The small molecule below binds the protein below.
Small molecule (SMILES): CC[C@H](C)[C@H](NC(=O)[C@H](CO)NC(=O)[C@H](CCCN=C(N)N)NC(=O)[C@@H](NC(=O)[C@@H]1CCCN1C(=O)[C@@H]1CCCN1C(=O)[C@H](C)N)C(C)C)C(=O)N[C@H](C=O)Cc1ccc(O)cc1

Binding-site contacts:
Ligand atom CG2 contacts residue GLU236 of chain 7.V at 3.3 Å.
Ligand atom O contacts residue ASN227 of chain 7.V at 3.6 Å.
Ligand atom O contacts residue LYS234 of chain 7.V at 3.6 Å.
Ligand atom CD contacts residue TYR273 of chain 7.V at 3.3 Å (hydrophobic).
Ligand atom CG2 contacts residue ASN281 of chain 7.V at 3.6 Å.
Ligand atom CD contacts residue HIS277 of chain 7.V at 3.9 Å.
Ligand atom CG contacts residue TYR273 of chain 7.V at 3.6 Å (hydrophobic).
Ligand atom N contacts residue TYR273 of chain 7.V at 3.9 Å.
Ligand atom C contacts residue LEU286 of chain 7.V at 3.8 Å (hydrophobic).
Ligand atom CG contacts residue HIS277 of chain 7.V at 3.8 Å.
Ligand atom O contacts residue LEU286 of chain 7.V at 3.2 Å.
Ligand atom N contacts residue THR235 of chain 7.V at 3.9 Å.
Ligand atom CD1 contacts residue TYR91 of chain 7.V at 3.9 Å (hydrophobic).
Ligand atom N contacts residue ASN227 of chain 7.V at 3.0 Å (h-bond).
Ligand atom CD1 contacts residue TYR94 of chain 7.V at 3.5 Å (hydrophobic).
Ligand atom CB contacts residue HIS277 of chain 7.V at 3.7 Å.
Ligand atom CB contacts residue LEU286 of chain 7.V at 3.9 Å (hydrophobic).
Ligand atom C contacts residue THR235 of chain 7.V at 3.6 Å.
Ligand atom CA contacts residue ASN227 of chain 7.V at 3.7 Å.
Ligand atom CG contacts residue ASP233 of chain 7.V at 3.0 Å.
Ligand atom O contacts residue THR235 of chain 7.V at 3.0 Å (h-bond).
Ligand atom CG2 contacts residue HIS277 of chain 7.V at 3.3 Å.
Ligand atom CA contacts residue THR235 of chain 7.V at 3.6 Å.
Ligand atom C contacts residue THR235 of chain 7.V at 3.6 Å.
Ligand atom C contacts residue TYR94 of chain 7.V at 4.0 Å (hydrophobic).
Ligand atom CG2 contacts residue LEU286 of chain 7.V at 3.7 Å (hydrophobic).
Ligand atom O contacts residue THR235 of chain 7.V at 3.1 Å (h-bond).
Ligand atom C contacts residue ASN227 of chain 7.V at 3.5 Å.
Ligand atom C contacts residue ASN281 of chain 7.V at 3.8 Å.
Ligand atom CG2 contacts residue PHE278 of chain 7.V at 3.7 Å (hydrophobic).
Ligand atom CB contacts residue TYR238 of chain 7.V at 3.6 Å (hydrophobic).
Ligand atom O contacts residue ASN281 of chain 7.V at 2.6 Å (h-bond).
Ligand atom CG1 contacts residue TYR94 of chain 7.V at 3.8 Å (hydrophobic).
Ligand atom N contacts residue THR235 of chain 7.V at 3.5 Å (h-bond).
Ligand atom O contacts residue TYR94 of chain 7.V at 2.9 Å.
Ligand atom CG1 contacts residue VAL280 of chain 7.V at 4.0 Å (hydrophobic).
Ligand atom CB contacts residue ASP233 of chain 7.V at 3.0 Å.
Ligand atom CG contacts residue LYS234 of chain 7.V at 3.3 Å.
Ligand atom O contacts residue HIS277 of chain 7.V at 3.4 Å.
Ligand atom C contacts residue THR235 of chain 7.V at 3.6 Å.

Sequence of chain 7.V:
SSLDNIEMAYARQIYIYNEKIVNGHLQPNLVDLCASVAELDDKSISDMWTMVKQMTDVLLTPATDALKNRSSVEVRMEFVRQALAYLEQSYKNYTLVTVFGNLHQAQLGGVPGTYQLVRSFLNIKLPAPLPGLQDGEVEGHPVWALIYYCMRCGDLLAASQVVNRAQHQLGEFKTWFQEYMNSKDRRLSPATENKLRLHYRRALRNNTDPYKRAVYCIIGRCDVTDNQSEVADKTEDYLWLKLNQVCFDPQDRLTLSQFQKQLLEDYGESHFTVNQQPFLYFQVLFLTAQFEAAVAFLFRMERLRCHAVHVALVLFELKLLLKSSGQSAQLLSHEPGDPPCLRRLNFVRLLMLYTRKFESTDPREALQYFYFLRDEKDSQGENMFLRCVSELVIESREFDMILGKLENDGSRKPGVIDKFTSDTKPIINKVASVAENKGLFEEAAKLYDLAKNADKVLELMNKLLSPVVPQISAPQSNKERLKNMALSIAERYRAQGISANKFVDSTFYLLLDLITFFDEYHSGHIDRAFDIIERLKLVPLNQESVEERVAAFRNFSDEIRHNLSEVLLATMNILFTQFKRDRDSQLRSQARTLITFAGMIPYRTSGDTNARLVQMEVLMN